Binding-site contacts:
Ligand atom CD1 contacts residue GLY23 of chain 1.H at 3.5 Å.
Ligand atom CB contacts residue ALA27 of chain 1.H at 3.9 Å (hydrophobic).
Ligand atom CD contacts residue LEU50 of chain 1.H at 4.0 Å (hydrophobic).
Ligand atom O contacts residue LYS52 of chain 1.H at 3.7 Å.
Ligand atom O contacts residue LYS28 of chain 1.H at 3.6 Å (salt-bridge).
Ligand atom CB contacts residue ARG26 of chain 1.H at 3.2 Å.
Ligand atom OH contacts residue ARG26 of chain 1.H at 2.9 Å (salt-bridge).
Ligand atom O contacts residue LYS67 of chain 1.H at 3.1 Å.
Ligand atom CE1 contacts residue ARG26 of chain 1.H at 4.0 Å.
Ligand atom C contacts residue LYS52 of chain 1.H at 3.7 Å.
Ligand atom CE2 contacts residue ARG26 of chain 1.H at 3.2 Å.
Ligand atom CD1 contacts residue PRO46 of chain 1.H at 3.5 Å (hydrophobic).
Ligand atom CD1 contacts residue GLY66 of chain 1.H at 4.0 Å.
Ligand atom OXT contacts residue PHE68 of chain 1.H at 3.6 Å.
Ligand atom N contacts residue ASP144 of chain 1.G at 3.0 Å (salt-bridge).
Ligand atom CA contacts residue ASP144 of chain 1.G at 3.7 Å.
Ligand atom CD2 contacts residue ARG26 of chain 1.H at 3.6 Å.
Ligand atom CG contacts residue PHE68 of chain 1.H at 3.5 Å (hydrophobic).
Ligand atom NE2 contacts residue PHE68 of chain 1.H at 3.6 Å.
Ligand atom CB contacts residue SER146 of chain 1.G at 3.5 Å.
Ligand atom CE1 contacts residue GLY23 of chain 1.H at 3.5 Å.
Ligand atom C contacts residue GLY66 of chain 1.H at 3.5 Å.
Ligand atom CD contacts residue PHE68 of chain 1.H at 4.0 Å (hydrophobic).
Ligand atom CE1 contacts residue GLU119 of chain 1.H at 3.0 Å.
Ligand atom CA contacts residue LYS52 of chain 1.H at 3.4 Å.
Ligand atom CG contacts residue ARG26 of chain 1.H at 3.1 Å.
Ligand atom O contacts residue GLY66 of chain 1.H at 3.8 Å.
Ligand atom OXT contacts residue PHE71 of chain 1.H at 3.9 Å.
Ligand atom CZ contacts residue ARG26 of chain 1.H at 3.1 Å.
Ligand atom C contacts residue SER146 of chain 1.G at 3.9 Å.
Ligand atom OH contacts residue GLU119 of chain 1.H at 3.4 Å (salt-bridge).
Ligand atom N contacts residue GLY66 of chain 1.H at 3.8 Å.
Ligand atom N contacts residue SER146 of chain 1.G at 3.5 Å.
Ligand atom NE2 contacts residue LEU50 of chain 1.H at 3.5 Å.
Ligand atom O contacts residue ALA27 of chain 1.H at 3.7 Å.
Ligand atom CZ contacts residue GLU119 of chain 1.H at 3.7 Å.
Ligand atom CD1 contacts residue ARG26 of chain 1.H at 3.5 Å.
Ligand atom O contacts residue ASN45 of chain 1.H at 3.0 Å (h-bond).
Ligand atom OE1 contacts residue ILE147 of chain 1.G at 3.2 Å (h-bond).
Ligand atom CA contacts residue GLY66 of chain 1.H at 3.4 Å.

Sequence of chain 1.G:
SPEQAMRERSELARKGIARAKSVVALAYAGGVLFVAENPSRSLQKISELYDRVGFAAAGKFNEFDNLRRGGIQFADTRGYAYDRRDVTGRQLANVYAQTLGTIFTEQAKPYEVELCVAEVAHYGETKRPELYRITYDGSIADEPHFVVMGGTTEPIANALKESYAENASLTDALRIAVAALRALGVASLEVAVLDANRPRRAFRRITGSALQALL

This small molecule binds to this protein.
Small molecule (SMILES): CC(C)C[C@H](NC(=O)[C@H](Cc1ccc(O)cc1)NC(=O)[C@H](CCC(N)=O)NC(=O)CN)C(=O)O

Sequence of chain 1.H:
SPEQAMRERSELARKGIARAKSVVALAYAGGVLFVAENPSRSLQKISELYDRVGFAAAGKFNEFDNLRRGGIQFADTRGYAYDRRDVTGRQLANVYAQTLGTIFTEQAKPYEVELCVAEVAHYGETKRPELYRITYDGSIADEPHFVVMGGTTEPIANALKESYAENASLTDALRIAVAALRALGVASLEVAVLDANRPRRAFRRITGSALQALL